A small-molecule ligand and the protein it binds are described below.
Small molecule (SMILES): Cn1nccc1C(=O)Nc1ccc(F)cc1F

Sequence of chain 1.A:
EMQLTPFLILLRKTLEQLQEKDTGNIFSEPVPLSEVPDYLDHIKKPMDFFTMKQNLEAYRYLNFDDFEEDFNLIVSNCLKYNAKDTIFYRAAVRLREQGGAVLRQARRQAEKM

Binding-site contacts:
Ligand atom CAI contacts residue GLU37 of chain 1.A at 4.2 Å.
Ligand atom CAE contacts residue ASN84 of chain 1.A at 4.2 Å.
Ligand atom CAN contacts residue PRO34 of chain 1.A at 3.6 Å (hydrophobic).
Ligand atom CAE contacts residue VAL33 of chain 1.A at 4.2 Å (hydrophobic).
Ligand atom CAH contacts residue VAL38 of chain 1.A at 4.5 Å (hydrophobic).
Ligand atom CAE contacts residue ILE28 of chain 1.A at 4.3 Å (hydrophobic).
Ligand atom CAP contacts residue PHE90 of chain 1.A at 3.5 Å (hydrophobic).
Ligand atom CAM contacts residue GLU37 of chain 1.A at 3.9 Å.
Ligand atom NAQ contacts residue ASN84 of chain 1.A at 3.8 Å.
Ligand atom CAI contacts residue PRO34 of chain 1.A at 3.8 Å (hydrophobic).
Ligand atom FAD contacts residue PRO34 of chain 1.A at 3.1 Å.
Ligand atom CAO contacts residue PRO34 of chain 1.A at 4.3 Å (hydrophobic).
Ligand atom CAG contacts residue GLU37 of chain 1.A at 4.4 Å.
Ligand atom CAL contacts residue PHE90 of chain 1.A at 3.3 Å (hydrophobic).
Ligand atom CAO contacts residue PHE90 of chain 1.A at 3.9 Å (hydrophobic).
Ligand atom CAE contacts residue CYS80 of chain 1.A at 4.1 Å (hydrophobic).
Ligand atom FAC contacts residue GLU37 of chain 1.A at 3.1 Å.
Ligand atom OAB contacts residue VAL38 of chain 1.A at 3.5 Å.
Ligand atom CAA contacts residue TYR41 of chain 1.A at 3.9 Å (hydrophobic).
Ligand atom NAJ contacts residue ASN84 of chain 1.A at 3.3 Å (h-bond).
Ligand atom CAF contacts residue VAL33 of chain 1.A at 4.3 Å (hydrophobic).
Ligand atom NAQ contacts residue PHE90 of chain 1.A at 4.0 Å.
Ligand atom CAA contacts residue ASN84 of chain 1.A at 3.6 Å.
Ligand atom CAL contacts residue VAL33 of chain 1.A at 4.2 Å (hydrophobic).
Ligand atom OAB contacts residue PHE90 of chain 1.A at 3.5 Å.
Ligand atom NAQ contacts residue VAL33 of chain 1.A at 4.0 Å.
Ligand atom NAJ contacts residue CYS80 of chain 1.A at 4.1 Å.
Ligand atom OAB contacts residue VAL33 of chain 1.A at 4.2 Å.
Ligand atom CAA contacts residue TYR83 of chain 1.A at 3.3 Å (hydrophobic).
Ligand atom CAL contacts residue VAL38 of chain 1.A at 4.4 Å (hydrophobic).
Ligand atom NAJ contacts residue PHE90 of chain 1.A at 4.3 Å.
Ligand atom CAE contacts residue PHE90 of chain 1.A at 4.2 Å (hydrophobic).
Ligand atom CAF contacts residue ILE28 of chain 1.A at 4.1 Å (hydrophobic).
Ligand atom CAP contacts residue VAL33 of chain 1.A at 4.2 Å (hydrophobic).
Ligand atom CAE contacts residue PHE29 of chain 1.A at 4.4 Å (hydrophobic).
Ligand atom CAH contacts residue PHE90 of chain 1.A at 3.9 Å (hydrophobic).
Ligand atom NAJ contacts residue VAL33 of chain 1.A at 4.0 Å.
Ligand atom NAK contacts residue PHE90 of chain 1.A at 3.5 Å.
Ligand atom CAA contacts residue VAL33 of chain 1.A at 4.2 Å (hydrophobic).
Ligand atom CAF contacts residue PHE90 of chain 1.A at 3.9 Å (hydrophobic).